Sequence of chain 1.C:
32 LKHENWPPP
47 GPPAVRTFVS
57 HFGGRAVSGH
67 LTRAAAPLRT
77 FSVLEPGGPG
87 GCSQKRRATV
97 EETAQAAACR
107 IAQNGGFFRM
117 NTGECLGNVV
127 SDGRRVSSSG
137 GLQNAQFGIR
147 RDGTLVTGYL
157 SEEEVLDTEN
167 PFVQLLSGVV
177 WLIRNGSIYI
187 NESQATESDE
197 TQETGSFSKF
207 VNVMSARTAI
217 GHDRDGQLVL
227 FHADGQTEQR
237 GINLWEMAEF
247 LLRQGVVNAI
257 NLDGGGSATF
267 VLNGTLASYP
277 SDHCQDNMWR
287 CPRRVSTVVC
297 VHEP

A protein and the small-molecule ligand that binds it are described below.
Small molecule (SMILES): CC(=O)N[C@@H]1[C@@H](O)[C@H](O)[C@@H](CO)O[C@@H]1O

Binding-site contacts:
Ligand atom O6 contacts residue PHE114 of chain 1.C at 3.3 Å (h-bond).
Ligand atom C3 contacts residue THR200 of chain 1.C at 3.5 Å.
Ligand atom O5 contacts residue ARG289 of chain 1.C at 3.3 Å (salt-bridge).
Ligand atom O7 contacts residue ASP259 of chain 1.C at 3.7 Å.
Ligand atom C7 contacts residue GLY260 of chain 1.C at 3.4 Å.
Ligand atom N2 contacts residue M6P1 of chain 1.K at 3.8 Å.
Ligand atom C6 contacts residue PHE114 of chain 1.C at 3.3 Å (hydrophobic).
Ligand atom O3 contacts residue PHE113 of chain 1.C at 3.7 Å.
Ligand atom N2 contacts residue THR200 of chain 1.C at 3.4 Å (h-bond).
Ligand atom O5 contacts residue SER263 of chain 1.C at 3.4 Å (h-bond).
Ligand atom O3 contacts residue GLN198 of chain 1.C at 3.4 Å.
Ligand atom C1 contacts residue M6P1 of chain 1.K at 3.4 Å.
Ligand atom O3 contacts residue PHE206 of chain 1.C at 3.7 Å.
Ligand atom O4 contacts residue GLU199 of chain 1.C at 2.7 Å (salt-bridge).
Ligand atom O1 contacts residue ARG289 of chain 1.C at 3.3 Å (salt-bridge).
Ligand atom C6 contacts residue ASP259 of chain 1.C at 3.6 Å.
Ligand atom O5 contacts residue ASP259 of chain 1.C at 3.0 Å (salt-bridge).
Ligand atom C2 contacts residue ASP259 of chain 1.C at 3.1 Å.
Ligand atom C4 contacts residue PHE113 of chain 1.C at 3.9 Å (hydrophobic).
Ligand atom C1 contacts residue ASP259 of chain 1.C at 3.3 Å.
Ligand atom C1 contacts residue GLY260 of chain 1.C at 3.4 Å.
Ligand atom C2 contacts residue GLY260 of chain 1.C at 3.7 Å.
Ligand atom O3 contacts residue GLU199 of chain 1.C at 3.5 Å (salt-bridge).
Ligand atom C8 contacts residue THR200 of chain 1.C at 3.8 Å.
Ligand atom N2 contacts residue GLY261 of chain 1.C at 3.8 Å.
Ligand atom C8 contacts residue GLY261 of chain 1.C at 3.3 Å.
Ligand atom O3 contacts residue THR200 of chain 1.C at 2.9 Å (h-bond).
Ligand atom O4 contacts residue GLN198 of chain 1.C at 3.6 Å.
Ligand atom O6 contacts residue ASP259 of chain 1.C at 2.8 Å (salt-bridge).
Ligand atom C4 contacts residue GLU199 of chain 1.C at 3.9 Å.
Ligand atom O7 contacts residue PHE206 of chain 1.C at 3.5 Å.
Ligand atom C7 contacts residue GLY261 of chain 1.C at 3.4 Å.
Ligand atom O1 contacts residue M6P1 of chain 1.K at 2.6 Å (h-bond).
Ligand atom O6 contacts residue PHE113 of chain 1.C at 3.7 Å.
Ligand atom N2 contacts residue GLY260 of chain 1.C at 3.6 Å (h-bond).
Ligand atom C1 contacts residue ARG289 of chain 1.C at 3.4 Å.
Ligand atom O7 contacts residue GLY260 of chain 1.C at 3.1 Å (h-bond).
Ligand atom C8 contacts residue SER211 of chain 1.C at 3.4 Å.
Ligand atom C7 contacts residue THR200 of chain 1.C at 3.6 Å.
Ligand atom C8 contacts residue GLY260 of chain 1.C at 3.8 Å.